This protein binds this small molecule.
Small molecule (SMILES): CC(=O)N[C@@H]1[C@@H](O)[C@H](O)[C@@H](CO)O[C@H]1O

Sequence of chain 1.B:
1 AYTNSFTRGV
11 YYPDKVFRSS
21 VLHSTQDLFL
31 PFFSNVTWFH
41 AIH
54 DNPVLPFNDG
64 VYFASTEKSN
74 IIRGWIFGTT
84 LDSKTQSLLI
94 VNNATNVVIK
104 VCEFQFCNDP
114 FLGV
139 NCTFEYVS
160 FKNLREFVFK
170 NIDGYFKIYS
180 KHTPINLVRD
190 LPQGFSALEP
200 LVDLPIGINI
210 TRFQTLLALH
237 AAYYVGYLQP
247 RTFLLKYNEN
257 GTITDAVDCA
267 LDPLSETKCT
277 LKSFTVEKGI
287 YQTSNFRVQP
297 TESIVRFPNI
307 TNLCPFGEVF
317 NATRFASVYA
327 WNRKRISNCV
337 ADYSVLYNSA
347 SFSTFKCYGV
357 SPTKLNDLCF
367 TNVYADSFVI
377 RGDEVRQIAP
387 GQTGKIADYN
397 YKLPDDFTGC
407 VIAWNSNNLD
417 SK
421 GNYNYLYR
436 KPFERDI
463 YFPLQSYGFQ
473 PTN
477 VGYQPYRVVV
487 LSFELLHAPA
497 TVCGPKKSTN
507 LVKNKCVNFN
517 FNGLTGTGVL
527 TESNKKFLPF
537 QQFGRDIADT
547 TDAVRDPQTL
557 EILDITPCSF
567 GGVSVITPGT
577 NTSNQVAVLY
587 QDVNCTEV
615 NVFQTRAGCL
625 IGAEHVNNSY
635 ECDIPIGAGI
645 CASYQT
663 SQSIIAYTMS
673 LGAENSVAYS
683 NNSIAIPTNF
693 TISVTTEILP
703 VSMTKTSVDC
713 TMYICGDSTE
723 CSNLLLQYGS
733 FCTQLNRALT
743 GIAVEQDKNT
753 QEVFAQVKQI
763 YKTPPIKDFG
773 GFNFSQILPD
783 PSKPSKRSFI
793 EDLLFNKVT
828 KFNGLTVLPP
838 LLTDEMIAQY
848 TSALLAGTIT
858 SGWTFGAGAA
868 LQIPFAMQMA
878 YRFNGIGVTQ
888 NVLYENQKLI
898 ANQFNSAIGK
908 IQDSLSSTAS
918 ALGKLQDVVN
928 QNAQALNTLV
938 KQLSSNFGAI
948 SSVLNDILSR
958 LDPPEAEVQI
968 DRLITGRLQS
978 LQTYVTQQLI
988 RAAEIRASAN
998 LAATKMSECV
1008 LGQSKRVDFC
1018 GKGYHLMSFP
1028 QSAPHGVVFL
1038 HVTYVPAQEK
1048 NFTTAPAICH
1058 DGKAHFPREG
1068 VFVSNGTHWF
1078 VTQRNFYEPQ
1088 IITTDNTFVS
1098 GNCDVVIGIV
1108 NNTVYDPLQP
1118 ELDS

Binding-site contacts:
Ligand atom C7 contacts residue GLU255 of chain 1.B at 4.5 Å.
Ligand atom C7 contacts residue ASN256 of chain 1.B at 3.6 Å.
Ligand atom O7 contacts residue ASN256 of chain 1.B at 3.9 Å.
Ligand atom N2 contacts residue ASN256 of chain 1.B at 2.9 Å (h-bond).
Ligand atom C1 contacts residue ASN256 of chain 1.B at 1.5 Å.
Ligand atom C8 contacts residue ASN256 of chain 1.B at 4.0 Å.
Ligand atom C5 contacts residue ASN256 of chain 1.B at 3.8 Å.
Ligand atom C4 contacts residue ASN256 of chain 1.B at 4.3 Å.
Ligand atom C7 contacts residue ASN254 of chain 1.B at 3.8 Å.
Ligand atom C2 contacts residue ASN256 of chain 1.B at 2.5 Å.
Ligand atom O7 contacts residue ASN254 of chain 1.B at 3.5 Å (h-bond).
Ligand atom O5 contacts residue ASN256 of chain 1.B at 2.4 Å (h-bond).
Ligand atom C8 contacts residue ASN254 of chain 1.B at 3.6 Å.
Ligand atom C3 contacts residue ASN256 of chain 1.B at 3.9 Å.
Ligand atom C8 contacts residue GLU255 of chain 1.B at 3.0 Å.